Sequence of chain 1.A:
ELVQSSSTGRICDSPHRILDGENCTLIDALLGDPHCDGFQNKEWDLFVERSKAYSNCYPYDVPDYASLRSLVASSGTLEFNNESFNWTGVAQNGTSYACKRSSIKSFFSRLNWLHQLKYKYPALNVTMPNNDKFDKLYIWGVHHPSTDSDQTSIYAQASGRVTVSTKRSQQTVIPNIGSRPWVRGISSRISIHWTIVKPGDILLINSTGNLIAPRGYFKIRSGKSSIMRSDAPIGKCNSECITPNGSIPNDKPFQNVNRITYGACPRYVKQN

The small molecule below binds the protein below.
Small molecule (SMILES): CC(=O)N[C@H]1[C@H](O[C@H]2[C@H](O)[C@@H](NC(C)=O)CO[C@@H]2CO)O[C@H](CO)[C@@H](O[C@@H]2O[C@H](CO)[C@@H](O)[C@H](O)[C@@H]2O)[C@@H]1O

Binding-site contacts:
Ligand atom O7 contacts residue ASN27 of chain 1.A at 3.0 Å (h-bond).
Ligand atom O5 contacts residue ASN27 of chain 1.A at 2.3 Å (h-bond).
Ligand atom C8 contacts residue ASN27 of chain 1.A at 4.4 Å.
Ligand atom C7 contacts residue ASN27 of chain 1.A at 3.1 Å.
Ligand atom C5 contacts residue ASN27 of chain 1.A at 3.6 Å.
Ligand atom C1 contacts residue ASN27 of chain 1.A at 1.4 Å.
Ligand atom N2 contacts residue ASN27 of chain 1.A at 2.9 Å (h-bond).
Ligand atom C4 contacts residue ASN27 of chain 1.A at 4.2 Å.
Ligand atom C2 contacts residue ASN27 of chain 1.A at 2.4 Å.
Ligand atom O6 contacts residue TYR58 of chain 1.A at 3.6 Å.
Ligand atom O5 contacts residue TYR58 of chain 1.A at 3.4 Å (h-bond).
Ligand atom C1 contacts residue TYR58 of chain 1.A at 4.2 Å (hydrophobic).
Ligand atom C3 contacts residue ASN27 of chain 1.A at 3.8 Å.
Ligand atom C8 contacts residue GLU26 of chain 1.A at 3.8 Å.
Ligand atom C6 contacts residue TYR58 of chain 1.A at 4.4 Å (hydrophobic).